Binding-site contacts:
Ligand atom O1P contacts residue ARG276 of chain 1.A at 3.1 Å (salt-bridge).
Ligand atom O1 contacts residue ASP121 of chain 1.A at 3.3 Å (salt-bridge).
Ligand atom O1 contacts residue GLY122 of chain 1.A at 2.8 Å (h-bond).
Ligand atom O3 contacts residue MET248 of chain 1.A at 2.8 Å (h-bond).
Ligand atom O1P contacts residue GLU280 of chain 1.A at 3.8 Å.
Ligand atom C4 contacts residue GLY246 of chain 1.A at 3.2 Å.
Ligand atom O5P contacts residue TYR264 of chain 1.A at 3.3 Å (h-bond).
Ligand atom O4 contacts residue MET248 of chain 1.A at 3.5 Å (h-bond).
Ligand atom C5 contacts residue LYS274 of chain 1.A at 3.5 Å.
Ligand atom O3P contacts residue GLY122 of chain 1.A at 3.6 Å (h-bond).
Ligand atom P1 contacts residue MN1 of chain 1.D at 3.6 Å.
Ligand atom P1 contacts residue GLY122 of chain 1.A at 3.3 Å.
Ligand atom O4P contacts residue ARG243 of chain 1.B at 2.9 Å (salt-bridge).
Ligand atom O5 contacts residue LYS274 of chain 1.A at 3.1 Å (salt-bridge).
Ligand atom O2P contacts residue ASP118 of chain 1.A at 2.9 Å (salt-bridge).
Ligand atom O4 contacts residue GLY246 of chain 1.A at 3.2 Å.
Ligand atom C6 contacts residue LYS274 of chain 1.A at 3.0 Å.
Ligand atom P2 contacts residue TYR264 of chain 1.A at 3.7 Å.
Ligand atom P2 contacts residue ASN212 of chain 1.A at 3.7 Å.
Ligand atom O6 contacts residue LYS274 of chain 1.A at 3.3 Å (salt-bridge).
Ligand atom O1P contacts residue MN1 of chain 1.C at 2.4 Å.
Ligand atom O1P contacts residue GLU97 of chain 1.A at 3.5 Å (salt-bridge).
Ligand atom O2P contacts residue GLY122 of chain 1.A at 2.9 Å (h-bond).
Ligand atom C3 contacts residue MET248 of chain 1.A at 3.4 Å (hydrophobic).
Ligand atom O6P contacts residue TYR264 of chain 1.A at 3.1 Å.
Ligand atom O1P contacts residue ASP121 of chain 1.A at 3.8 Å.
Ligand atom O2P contacts residue MN1 of chain 1.D at 2.5 Å.
Ligand atom C1 contacts residue GLY122 of chain 1.A at 3.6 Å.
Ligand atom O4 contacts residue SER247 of chain 1.A at 3.3 Å (h-bond).
Ligand atom P1 contacts residue ASP121 of chain 1.A at 3.4 Å.
Ligand atom O6P contacts residue TYR244 of chain 1.A at 3.0 Å (h-bond).
Ligand atom P1 contacts residue MN1 of chain 1.C at 3.0 Å.
Ligand atom O5P contacts residue TYR215 of chain 1.A at 2.7 Å (h-bond).
Ligand atom O6P contacts residue ASN212 of chain 1.A at 3.1 Å (h-bond).
Ligand atom O2P contacts residue ASP121 of chain 1.A at 2.8 Å.
Ligand atom O2P contacts residue MN1 of chain 1.C at 2.7 Å.
Ligand atom O6P contacts residue TYR215 of chain 1.A at 3.8 Å.
Ligand atom O6 contacts residue TYR264 of chain 1.A at 3.2 Å.
Ligand atom O3 contacts residue SER247 of chain 1.A at 3.1 Å.
Ligand atom O3 contacts residue ASP121 of chain 1.A at 3.0 Å (salt-bridge).

The protein below binds the small molecule below.
Small molecule (SMILES): O=P(O)(O)OC[C@@H]1O[C@H](COP(=O)(O)O)[C@@H](O)[C@@H]1O

Sequence of chain 1.B:
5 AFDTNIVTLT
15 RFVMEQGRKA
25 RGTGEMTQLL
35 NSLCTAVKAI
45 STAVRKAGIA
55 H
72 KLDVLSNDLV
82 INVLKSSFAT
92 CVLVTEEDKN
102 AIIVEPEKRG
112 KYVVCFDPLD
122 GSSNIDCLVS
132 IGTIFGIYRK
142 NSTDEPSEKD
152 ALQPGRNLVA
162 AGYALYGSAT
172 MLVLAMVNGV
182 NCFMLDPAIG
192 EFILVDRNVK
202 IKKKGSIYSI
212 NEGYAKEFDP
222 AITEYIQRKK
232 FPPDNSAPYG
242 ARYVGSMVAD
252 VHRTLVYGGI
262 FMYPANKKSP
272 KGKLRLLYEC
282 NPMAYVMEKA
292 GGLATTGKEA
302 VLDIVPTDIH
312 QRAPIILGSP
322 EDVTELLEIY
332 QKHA

Sequence of chain 1.A:
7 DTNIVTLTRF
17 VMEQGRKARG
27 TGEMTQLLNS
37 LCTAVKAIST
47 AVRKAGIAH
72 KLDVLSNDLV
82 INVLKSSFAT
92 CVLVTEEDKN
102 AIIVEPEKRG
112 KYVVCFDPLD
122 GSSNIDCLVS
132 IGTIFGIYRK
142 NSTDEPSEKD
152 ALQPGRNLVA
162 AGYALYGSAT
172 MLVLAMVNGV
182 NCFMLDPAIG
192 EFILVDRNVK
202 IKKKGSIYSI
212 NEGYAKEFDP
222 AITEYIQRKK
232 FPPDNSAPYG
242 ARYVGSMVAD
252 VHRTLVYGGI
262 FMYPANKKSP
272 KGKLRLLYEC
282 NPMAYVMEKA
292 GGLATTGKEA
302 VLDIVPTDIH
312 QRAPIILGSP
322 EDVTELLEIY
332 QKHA